Sequence of chain 1.A:
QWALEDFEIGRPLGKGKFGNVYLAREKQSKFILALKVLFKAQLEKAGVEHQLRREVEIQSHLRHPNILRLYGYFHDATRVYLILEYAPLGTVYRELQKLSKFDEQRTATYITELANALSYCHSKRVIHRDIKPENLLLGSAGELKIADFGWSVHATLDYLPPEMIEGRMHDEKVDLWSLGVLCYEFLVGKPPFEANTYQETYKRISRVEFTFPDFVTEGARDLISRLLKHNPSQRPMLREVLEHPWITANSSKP

Binding-site contacts:
Ligand atom C16 contacts residue ARG100 of chain 1.A at 3.6 Å.
Ligand atom N23 contacts residue ALA93 of chain 1.A at 3.2 Å (h-bond).
Ligand atom C18 contacts residue LYS21 of chain 1.A at 3.9 Å.
Ligand atom C29 contacts residue ARG17 of chain 1.A at 3.7 Å.
Ligand atom C34 contacts residue ARG17 of chain 1.A at 3.5 Å.
Ligand atom C24 contacts residue GLY96 of chain 1.A at 3.5 Å.
Ligand atom C35 contacts residue PRO94 of chain 1.A at 3.2 Å (hydrophobic).
Ligand atom C03 contacts residue GLU91 of chain 1.A at 3.0 Å.
Ligand atom N06 contacts residue LEU143 of chain 1.A at 3.7 Å.
Ligand atom C19 contacts residue LYS21 of chain 1.A at 3.8 Å.
Ligand atom C10 contacts residue LEU19 of chain 1.A at 3.6 Å (hydrophobic).
Ligand atom N23 contacts residue GLY96 of chain 1.A at 3.9 Å.
Ligand atom N13 contacts residue THR97 of chain 1.A at 3.8 Å.
Ligand atom C25 contacts residue GLY96 of chain 1.A at 3.8 Å.
Ligand atom CL contacts residue LEU90 of chain 1.A at 3.5 Å.
Ligand atom C11 contacts residue GLY20 of chain 1.A at 3.8 Å.
Ligand atom C34 contacts residue PRO94 of chain 1.A at 3.2 Å (hydrophobic).
Ligand atom C27 contacts residue ARG17 of chain 1.A at 3.1 Å.
Ligand atom C11 contacts residue LEU19 of chain 1.A at 4.0 Å (hydrophobic).
Ligand atom C05 contacts residue LEU19 of chain 1.A at 3.8 Å (hydrophobic).
Ligand atom C26 contacts residue ARG17 of chain 1.A at 3.5 Å.
Ligand atom N04 contacts residue ALA93 of chain 1.A at 2.9 Å (h-bond).
Ligand atom N04 contacts residue TYR92 of chain 1.A at 3.8 Å.
Ligand atom C02 contacts residue LEU143 of chain 1.A at 3.6 Å (hydrophobic).
Ligand atom C03 contacts residue ALA40 of chain 1.A at 3.4 Å (hydrophobic).
Ligand atom N21 contacts residue LEU19 of chain 1.A at 3.9 Å.
Ligand atom C33 contacts residue ARG17 of chain 1.A at 3.9 Å.
Ligand atom C03 contacts residue ALA93 of chain 1.A at 3.5 Å (hydrophobic).
Ligand atom C34 contacts residue GLY96 of chain 1.A at 4.0 Å.
Ligand atom C02 contacts residue ALA40 of chain 1.A at 3.8 Å (hydrophobic).
Ligand atom C03 contacts residue TYR92 of chain 1.A at 3.6 Å (hydrophobic).
Ligand atom C35 contacts residue GLY96 of chain 1.A at 3.6 Å.
Ligand atom CL contacts residue LEU74 of chain 1.A at 3.8 Å.
Ligand atom C24 contacts residue ALA93 of chain 1.A at 3.7 Å (hydrophobic).
Ligand atom O17 contacts residue LEU19 of chain 1.A at 3.2 Å (h-bond).
Ligand atom C12 contacts residue LEU19 of chain 1.A at 4.0 Å (hydrophobic).
Ligand atom N28 contacts residue ARG17 of chain 1.A at 3.3 Å (salt-bridge).
Ligand atom C35 contacts residue ALA93 of chain 1.A at 3.5 Å (hydrophobic).
Ligand atom C22 contacts residue LEU19 of chain 1.A at 3.9 Å (hydrophobic).
Ligand atom O15 contacts residue ARG100 of chain 1.A at 3.8 Å.

The protein below binds the small molecule below.
Small molecule (SMILES): CS(=O)(=O)NCc1cccc(-c2cn3c(Cl)cnc3c(Nc3ccc(N4CCOCC4)cc3)n2)c1